This small molecule binds to this protein.
Small molecule (SMILES): Nc1nc2ccccc2c(=O)[nH]1

Sequence of chain 2.A:
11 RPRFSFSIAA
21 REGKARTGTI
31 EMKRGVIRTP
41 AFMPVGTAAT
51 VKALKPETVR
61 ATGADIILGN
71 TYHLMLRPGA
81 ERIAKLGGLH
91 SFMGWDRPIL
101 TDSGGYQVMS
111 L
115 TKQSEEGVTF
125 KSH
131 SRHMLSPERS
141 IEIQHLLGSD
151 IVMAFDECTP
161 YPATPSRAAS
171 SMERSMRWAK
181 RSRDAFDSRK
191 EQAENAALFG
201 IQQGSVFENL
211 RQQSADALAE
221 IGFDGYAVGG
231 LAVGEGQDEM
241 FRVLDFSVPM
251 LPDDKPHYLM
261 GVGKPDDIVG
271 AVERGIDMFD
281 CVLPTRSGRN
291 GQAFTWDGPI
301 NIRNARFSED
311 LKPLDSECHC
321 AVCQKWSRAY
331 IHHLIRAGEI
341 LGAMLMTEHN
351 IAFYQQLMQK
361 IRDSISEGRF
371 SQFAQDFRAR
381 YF

Binding-site contacts:
Ligand atom O10 contacts residue GLN203 of chain 2.A at 3.2 Å (h-bond).
Ligand atom C12 contacts residue TYR106 of chain 2.A at 3.7 Å (hydrophobic).
Ligand atom N7 contacts residue ILE201 of chain 2.A at 3.8 Å.
Ligand atom C9 contacts residue GLY230 of chain 2.A at 3.8 Å.
Ligand atom O10 contacts residue GLY229 of chain 2.A at 3.2 Å.
Ligand atom O10 contacts residue GLY230 of chain 2.A at 2.8 Å (h-bond).
Ligand atom O10 contacts residue CYS158 of chain 2.A at 3.6 Å (h-bond).
Ligand atom N7 contacts residue TYR106 of chain 2.A at 3.8 Å.
Ligand atom O10 contacts residue ASP156 of chain 2.A at 3.7 Å.
Ligand atom C6 contacts residue MET260 of chain 2.A at 3.7 Å (hydrophobic).
Ligand atom N8 contacts residue MET260 of chain 2.A at 3.9 Å.
Ligand atom C11 contacts residue TYR106 of chain 2.A at 3.6 Å (hydrophobic).
Ligand atom C2 contacts residue GLY261 of chain 2.A at 3.5 Å.
Ligand atom C9 contacts residue ASP156 of chain 2.A at 3.8 Å.
Ligand atom C12 contacts residue MET260 of chain 2.A at 3.9 Å (hydrophobic).
Ligand atom C1 contacts residue TYR106 of chain 2.A at 3.8 Å (hydrophobic).
Ligand atom N5 contacts residue ASP102 of chain 2.A at 2.7 Å (salt-bridge).
Ligand atom C3 contacts residue TYR106 of chain 2.A at 3.7 Å (hydrophobic).
Ligand atom C4 contacts residue MET260 of chain 2.A at 3.8 Å (hydrophobic).
Ligand atom C1 contacts residue ALA232 of chain 2.A at 3.9 Å (hydrophobic).
Ligand atom C9 contacts residue TYR106 of chain 2.A at 3.8 Å (hydrophobic).
Ligand atom C4 contacts residue TYR106 of chain 2.A at 3.6 Å (hydrophobic).
Ligand atom C1 contacts residue MET260 of chain 2.A at 3.4 Å (hydrophobic).
Ligand atom N7 contacts residue SER103 of chain 2.A at 3.4 Å (h-bond).
Ligand atom N8 contacts residue ASP156 of chain 2.A at 2.9 Å (salt-bridge).
Ligand atom C6 contacts residue ASP102 of chain 2.A at 3.4 Å.
Ligand atom C3 contacts residue ASP102 of chain 2.A at 3.8 Å.
Ligand atom C2 contacts residue MET260 of chain 2.A at 3.6 Å (hydrophobic).
Ligand atom N7 contacts residue ASP102 of chain 2.A at 2.7 Å (salt-bridge).
Ligand atom C11 contacts residue MET260 of chain 2.A at 4.0 Å (hydrophobic).
Ligand atom N7 contacts residue ASP156 of chain 2.A at 2.9 Å (salt-bridge).
Ligand atom C6 contacts residue TYR106 of chain 2.A at 3.6 Å (hydrophobic).
Ligand atom N5 contacts residue MET260 of chain 2.A at 3.4 Å.
Ligand atom C6 contacts residue ASP156 of chain 2.A at 3.8 Å.
Ligand atom C4 contacts residue ASP102 of chain 2.A at 3.7 Å.
Ligand atom C2 contacts residue TYR106 of chain 2.A at 3.8 Å (hydrophobic).
Ligand atom C12 contacts residue GLY230 of chain 2.A at 3.8 Å.
Ligand atom N5 contacts residue TYR106 of chain 2.A at 3.5 Å.
Ligand atom C3 contacts residue MET260 of chain 2.A at 3.9 Å (hydrophobic).
Ligand atom C1 contacts residue GLY261 of chain 2.A at 3.9 Å.